Binding-site contacts:
Ligand atom O2 contacts residue GLY25 of chain 1.C at 3.5 Å (h-bond).
Ligand atom CB contacts residue TRP104 of chain 1.C at 3.9 Å (hydrophobic).
Ligand atom C1 contacts residue TYR256 of chain 1.B at 3.9 Å (hydrophobic).
Ligand atom C contacts residue PLP1 of chain 1.I at 4.1 Å.
Ligand atom CD1 contacts residue GLN344 of chain 1.C at 3.2 Å.
Ligand atom OXT contacts residue PRO24 of chain 1.C at 4.2 Å.
Ligand atom CD1 contacts residue SER43 of chain 1.B at 3.3 Å.
Ligand atom CD2 contacts residue ASN44 of chain 1.B at 3.6 Å.
Ligand atom CE2 contacts residue TYR256 of chain 1.B at 3.6 Å (hydrophobic).
Ligand atom O2 contacts residue THR259 of chain 1.B at 3.6 Å (h-bond).
Ligand atom CD2 contacts residue TYR256 of chain 1.B at 4.0 Å (hydrophobic).
Ligand atom N1 contacts residue GLY25 of chain 1.C at 3.3 Å (h-bond).
Ligand atom CB contacts residue TYR256 of chain 1.B at 3.4 Å (hydrophobic).
Ligand atom OXT contacts residue ARG356 of chain 1.C at 2.5 Å (salt-bridge).
Ligand atom N1 contacts residue ASN44 of chain 1.B at 3.2 Å (h-bond).
Ligand atom C1 contacts residue THR259 of chain 1.B at 4.1 Å.
Ligand atom O contacts residue GLY25 of chain 1.C at 3.9 Å.
Ligand atom CA contacts residue PLP1 of chain 1.I at 3.2 Å.
Ligand atom C contacts residue LEU347 of chain 1.C at 4.1 Å (hydrophobic).
Ligand atom CE1 contacts residue PHE45 of chain 1.B at 3.5 Å (hydrophobic).
Ligand atom CA contacts residue TRP104 of chain 1.C at 3.6 Å (hydrophobic).
Ligand atom N1 contacts residue PRO26 of chain 1.C at 4.0 Å.
Ligand atom OXT contacts residue TRP104 of chain 1.C at 3.9 Å.
Ligand atom O contacts residue ARG356 of chain 1.C at 3.5 Å (salt-bridge).
Ligand atom CG contacts residue GLN344 of chain 1.C at 3.6 Å.
Ligand atom C1 contacts residue ASN44 of chain 1.B at 3.5 Å.
Ligand atom OXT contacts residue SER154 of chain 1.C at 3.7 Å.
Ligand atom CE1 contacts residue GLN344 of chain 1.C at 3.6 Å.
Ligand atom CD1 contacts residue ASN44 of chain 1.B at 3.8 Å.
Ligand atom O2 contacts residue ASN44 of chain 1.B at 3.3 Å (h-bond).
Ligand atom O contacts residue PRO24 of chain 1.C at 3.7 Å.
Ligand atom N1 contacts residue SER43 of chain 1.B at 3.2 Å (h-bond).
Ligand atom CD1 contacts residue PHE45 of chain 1.B at 3.9 Å (hydrophobic).
Ligand atom C contacts residue ARG356 of chain 1.C at 3.5 Å.
Ligand atom CG contacts residue ASN44 of chain 1.B at 3.4 Å.
Ligand atom CA contacts residue LYS205 of chain 1.C at 3.5 Å.
Ligand atom CG contacts residue SER43 of chain 1.B at 3.7 Å.
Ligand atom N1 contacts residue GLN344 of chain 1.C at 3.9 Å.
Ligand atom OXT contacts residue LEU347 of chain 1.C at 3.3 Å.
Ligand atom CZ contacts residue TYR256 of chain 1.B at 3.9 Å (hydrophobic).

Sequence of chain 1.C:
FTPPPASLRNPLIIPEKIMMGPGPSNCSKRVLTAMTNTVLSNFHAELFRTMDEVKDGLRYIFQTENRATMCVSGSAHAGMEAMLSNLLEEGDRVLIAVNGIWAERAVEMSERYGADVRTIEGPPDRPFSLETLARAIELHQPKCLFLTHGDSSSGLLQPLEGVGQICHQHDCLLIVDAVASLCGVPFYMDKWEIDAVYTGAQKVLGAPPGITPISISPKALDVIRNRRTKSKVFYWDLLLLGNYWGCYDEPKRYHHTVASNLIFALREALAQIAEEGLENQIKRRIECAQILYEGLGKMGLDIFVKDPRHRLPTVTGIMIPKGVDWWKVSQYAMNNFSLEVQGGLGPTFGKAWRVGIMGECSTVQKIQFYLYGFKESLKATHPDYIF

Sequence of chain 1.B:
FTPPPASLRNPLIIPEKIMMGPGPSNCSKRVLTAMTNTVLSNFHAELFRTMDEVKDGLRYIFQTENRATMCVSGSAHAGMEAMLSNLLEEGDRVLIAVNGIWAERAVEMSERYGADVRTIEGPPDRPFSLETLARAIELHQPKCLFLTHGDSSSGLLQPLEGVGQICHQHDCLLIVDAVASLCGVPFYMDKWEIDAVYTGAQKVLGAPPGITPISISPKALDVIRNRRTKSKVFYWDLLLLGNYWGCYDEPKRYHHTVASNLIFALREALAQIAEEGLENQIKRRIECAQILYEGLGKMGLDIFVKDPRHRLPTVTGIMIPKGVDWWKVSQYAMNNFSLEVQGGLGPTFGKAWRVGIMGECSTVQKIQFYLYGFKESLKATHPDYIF

The protein below binds the small molecule below.
Small molecule (SMILES): Nc1ccccc1C(=O)CCC(=O)O